The small molecule below binds the protein below.
Small molecule (SMILES): O=P(O)(O)OC[C@H](O)CO

Binding-site contacts:
Ligand atom O2 contacts residue PHE96 of chain 1.C at 4.2 Å.
Ligand atom C1 contacts residue CYS28 of chain 1.C at 4.5 Å (hydrophobic).
Ligand atom O2 contacts residue CYS28 of chain 1.C at 4.4 Å.
Ligand atom C1 contacts residue GLY29 of chain 1.C at 3.3 Å.
Ligand atom C3 contacts residue GLY29 of chain 1.C at 4.1 Å.
Ligand atom O2 contacts residue CYS44 of chain 1.C at 4.3 Å.
Ligand atom C1 contacts residue PHE5 of chain 1.C at 4.0 Å (hydrophobic).
Ligand atom O2P contacts residue ILE9 of chain 1.C at 3.9 Å.
Ligand atom O1 contacts residue LEU2 of chain 1.C at 4.1 Å.
Ligand atom O2 contacts residue GLY29 of chain 1.C at 4.1 Å.
Ligand atom O3P contacts residue VAL18 of chain 1.C at 4.1 Å.
Ligand atom O1 contacts residue PHE5 of chain 1.C at 3.5 Å.
Ligand atom O2P contacts residue LEU2 of chain 1.C at 3.5 Å (h-bond).
Ligand atom O2P contacts residue ARG6 of chain 1.C at 3.8 Å.
Ligand atom O2P contacts residue PHE5 of chain 1.C at 3.8 Å.
Ligand atom C2 contacts residue GLY29 of chain 1.C at 4.0 Å.
Ligand atom O1P contacts residue ALA22 of chain 1.C at 3.9 Å.
Ligand atom O2 contacts residue ILE9 of chain 1.C at 4.5 Å.
Ligand atom O1 contacts residue HIS47 of chain 1.C at 3.6 Å.
Ligand atom O2 contacts residue TYR21 of chain 1.C at 4.0 Å.
Ligand atom O4P contacts residue LEU2 of chain 1.C at 4.2 Å.
Ligand atom C2 contacts residue PHE5 of chain 1.C at 3.5 Å (hydrophobic).
Ligand atom C3 contacts residue ALA22 of chain 1.C at 4.0 Å (hydrophobic).
Ligand atom O3P contacts residue PRO17 of chain 1.C at 4.2 Å.
Ligand atom O3P contacts residue ALA22 of chain 1.C at 4.1 Å.
Ligand atom O2 contacts residue PHE5 of chain 1.C at 3.9 Å.

Sequence of chain 1.C:
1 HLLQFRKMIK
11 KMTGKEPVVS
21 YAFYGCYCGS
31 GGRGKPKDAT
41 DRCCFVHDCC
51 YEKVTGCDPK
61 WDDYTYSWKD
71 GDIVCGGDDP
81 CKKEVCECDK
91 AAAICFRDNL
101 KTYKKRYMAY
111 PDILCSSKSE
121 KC